Sequence of chain 18.C:
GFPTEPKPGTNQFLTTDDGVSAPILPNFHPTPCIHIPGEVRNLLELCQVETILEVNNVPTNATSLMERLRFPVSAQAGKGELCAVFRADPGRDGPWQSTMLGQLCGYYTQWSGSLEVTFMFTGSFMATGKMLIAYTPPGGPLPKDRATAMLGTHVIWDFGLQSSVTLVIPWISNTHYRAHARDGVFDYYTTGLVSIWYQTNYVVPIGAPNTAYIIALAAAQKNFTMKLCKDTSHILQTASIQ

Binding-site contacts:
Ligand atom O1A contacts residue ASN228 of chain 17.A at 3.7 Å.
Ligand atom N3A contacts residue ILE113 of chain 17.A at 3.7 Å.
Ligand atom O1 contacts residue PHE233 of chain 17.A at 3.1 Å.
Ligand atom C31 contacts residue ILE24 of chain 17.C at 3.6 Å (hydrophobic).
Ligand atom C31 contacts residue PRO177 of chain 17.A at 3.9 Å (hydrophobic).
Ligand atom C3 contacts residue PHE155 of chain 17.A at 4.0 Å (hydrophobic).
Ligand atom C6C contacts residue TYR201 of chain 17.A at 4.0 Å (hydrophobic).
Ligand atom N3A contacts residue ASP112 of chain 17.A at 2.8 Å (salt-bridge).
Ligand atom C31 contacts residue VAL179 of chain 17.A at 3.5 Å (hydrophobic).
Ligand atom C5B contacts residue ASP112 of chain 17.A at 3.9 Å.
Ligand atom C7C contacts residue MET230 of chain 17.A at 4.1 Å (hydrophobic).
Ligand atom O1A contacts residue TRP203 of chain 17.A at 3.3 Å.
Ligand atom C4C contacts residue VAL192 of chain 17.A at 3.5 Å (hydrophobic).
Ligand atom O1B contacts residue TYR201 of chain 17.A at 3.4 Å.
Ligand atom C4B contacts residue ASN228 of chain 17.A at 4.0 Å.
Ligand atom C5C contacts residue PHE135 of chain 17.A at 3.5 Å (hydrophobic).
Ligand atom C3C contacts residue PHE135 of chain 17.A at 3.8 Å (hydrophobic).
Ligand atom C5C contacts residue ILE111 of chain 17.A at 3.7 Å (hydrophobic).
Ligand atom C4A contacts residue ASP112 of chain 17.A at 3.0 Å.
Ligand atom C5B contacts residue ILE113 of chain 17.A at 3.5 Å (hydrophobic).
Ligand atom N2 contacts residue PHE155 of chain 17.A at 3.6 Å.
Ligand atom O1B contacts residue MET230 of chain 17.A at 4.0 Å.
Ligand atom C4 contacts residue VAL190 of chain 17.A at 3.8 Å (hydrophobic).
Ligand atom C4B contacts residue TRP203 of chain 17.A at 3.6 Å (hydrophobic).
Ligand atom C3B contacts residue TRP203 of chain 17.A at 3.2 Å (hydrophobic).
Ligand atom C6B contacts residue ILE113 of chain 17.A at 4.0 Å (hydrophobic).
Ligand atom C3B contacts residue ASN228 of chain 17.A at 4.0 Å.
Ligand atom C4 contacts residue ILE24 of chain 17.C at 4.0 Å (hydrophobic).
Ligand atom C5B contacts residue ILE111 of chain 17.A at 4.0 Å (hydrophobic).
Ligand atom C5 contacts residue PHE233 of chain 17.A at 3.9 Å (hydrophobic).
Ligand atom C4C contacts residue PHE135 of chain 17.A at 3.7 Å (hydrophobic).
Ligand atom C2C contacts residue VAL192 of chain 17.A at 3.7 Å (hydrophobic).
Ligand atom C2A contacts residue TRP203 of chain 17.A at 3.6 Å (hydrophobic).
Ligand atom C2B contacts residue TRP203 of chain 17.A at 4.1 Å (hydrophobic).
Ligand atom N2 contacts residue PHE233 of chain 17.A at 3.8 Å.
Ligand atom C5A contacts residue ASN228 of chain 17.A at 4.0 Å.
Ligand atom C2B contacts residue TYR201 of chain 17.A at 3.4 Å (hydrophobic).
Ligand atom O1 contacts residue PHE155 of chain 17.A at 3.5 Å.
Ligand atom C5 contacts residue PHE155 of chain 17.A at 3.9 Å (hydrophobic).
Ligand atom C4A contacts residue THR114 of chain 17.A at 3.6 Å.

A small-molecule ligand and the protein it binds are described below.
Small molecule (SMILES): Cc1cc(CCCCCCCOc2ccc(C3=NCCO3)cc2)on1

Sequence of chain 17.A:
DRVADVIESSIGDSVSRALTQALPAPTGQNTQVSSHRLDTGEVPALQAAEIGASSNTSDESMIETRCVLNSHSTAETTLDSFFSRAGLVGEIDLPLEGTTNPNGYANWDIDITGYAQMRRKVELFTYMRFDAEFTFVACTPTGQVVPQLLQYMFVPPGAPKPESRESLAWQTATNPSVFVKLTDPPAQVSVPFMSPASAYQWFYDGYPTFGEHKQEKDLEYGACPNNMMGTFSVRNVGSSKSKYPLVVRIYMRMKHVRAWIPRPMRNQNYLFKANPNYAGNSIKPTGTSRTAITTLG

Sequence of chain 17.C:
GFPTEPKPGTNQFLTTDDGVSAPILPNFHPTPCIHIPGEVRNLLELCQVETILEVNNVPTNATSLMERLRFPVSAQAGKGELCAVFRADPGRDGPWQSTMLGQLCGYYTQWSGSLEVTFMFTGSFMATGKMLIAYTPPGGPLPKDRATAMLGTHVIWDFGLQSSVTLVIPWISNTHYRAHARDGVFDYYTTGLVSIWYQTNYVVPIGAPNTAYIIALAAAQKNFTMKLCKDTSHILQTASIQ